Sequence of chain 1.A:
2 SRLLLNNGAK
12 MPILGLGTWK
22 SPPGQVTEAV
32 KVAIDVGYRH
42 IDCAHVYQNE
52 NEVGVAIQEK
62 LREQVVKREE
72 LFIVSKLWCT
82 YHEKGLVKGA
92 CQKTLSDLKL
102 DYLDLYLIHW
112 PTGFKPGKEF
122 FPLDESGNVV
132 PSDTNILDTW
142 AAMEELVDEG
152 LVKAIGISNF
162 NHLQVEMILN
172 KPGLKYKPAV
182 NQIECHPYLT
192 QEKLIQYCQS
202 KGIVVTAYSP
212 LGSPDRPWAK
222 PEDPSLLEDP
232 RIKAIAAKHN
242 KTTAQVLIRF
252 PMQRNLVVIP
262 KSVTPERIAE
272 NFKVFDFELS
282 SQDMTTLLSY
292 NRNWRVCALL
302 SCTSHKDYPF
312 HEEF

This protein binds this small molecule.
Small molecule (SMILES): O=C(O)Cc1ccccc1

Binding-site contacts:
Ligand atom C2' contacts residue TRP219 of chain 1.A at 4.2 Å (hydrophobic).
Ligand atom C4' contacts residue PHE122 of chain 1.A at 3.9 Å (hydrophobic).
Ligand atom C1 contacts residue HIS110 of chain 1.A at 3.4 Å.
Ligand atom O2 contacts residue HIS110 of chain 1.A at 3.3 Å (h-bond).
Ligand atom O2 contacts residue NAP1 of chain 1.B at 3.5 Å (h-bond).
Ligand atom C6' contacts residue TYR48 of chain 1.A at 4.1 Å (hydrophobic).
Ligand atom C5' contacts residue TRP20 of chain 1.A at 4.4 Å (hydrophobic).
Ligand atom O2 contacts residue TRP111 of chain 1.A at 3.0 Å (h-bond).
Ligand atom C2' contacts residue TRP20 of chain 1.A at 3.8 Å (hydrophobic).
Ligand atom C6' contacts residue VAL47 of chain 1.A at 4.0 Å (hydrophobic).
Ligand atom C1 contacts residue NAP1 of chain 1.B at 3.5 Å.
Ligand atom C1' contacts residue TRP20 of chain 1.A at 3.6 Å (hydrophobic).
Ligand atom C6' contacts residue TRP20 of chain 1.A at 3.7 Å (hydrophobic).
Ligand atom O1 contacts residue NAP1 of chain 1.B at 3.1 Å.
Ligand atom C1 contacts residue TRP111 of chain 1.A at 4.2 Å (hydrophobic).
Ligand atom C2 contacts residue NAP1 of chain 1.B at 4.0 Å.
Ligand atom C5' contacts residue VAL47 of chain 1.A at 3.9 Å (hydrophobic).
Ligand atom O1 contacts residue HIS110 of chain 1.A at 2.8 Å (h-bond).
Ligand atom C3' contacts residue PHE122 of chain 1.A at 4.4 Å (hydrophobic).
Ligand atom O1 contacts residue TYR48 of chain 1.A at 3.0 Å (h-bond).
Ligand atom C2 contacts residue TRP20 of chain 1.A at 3.5 Å (hydrophobic).
Ligand atom C1 contacts residue TYR48 of chain 1.A at 4.0 Å (hydrophobic).
Ligand atom C2 contacts residue TYR48 of chain 1.A at 4.3 Å (hydrophobic).